The protein below binds the small molecule below.
Small molecule (SMILES): O=C(O)[C@@H]1O[C@@H](O[C@H]2[C@H](O)[C@@H](NS(=O)(=O)O)[C@@H](O)O[C@@H]2COS(=O)(=O)O)[C@H](OS(=O)(=O)O)[C@@H](O)[C@@H]1O[C@H]1O[C@H](COS(=O)(=O)O)[C@@H](O)[C@H](O)[C@H]1NS(=O)(=O)O

Sequence of chain 1.C:
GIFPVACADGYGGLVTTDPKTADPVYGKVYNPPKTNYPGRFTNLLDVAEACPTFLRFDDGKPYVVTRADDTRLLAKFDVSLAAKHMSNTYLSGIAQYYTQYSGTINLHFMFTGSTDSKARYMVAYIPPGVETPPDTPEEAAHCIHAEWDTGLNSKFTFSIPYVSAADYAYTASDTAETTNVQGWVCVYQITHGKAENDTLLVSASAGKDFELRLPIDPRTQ

Sequence of chain 2.A:
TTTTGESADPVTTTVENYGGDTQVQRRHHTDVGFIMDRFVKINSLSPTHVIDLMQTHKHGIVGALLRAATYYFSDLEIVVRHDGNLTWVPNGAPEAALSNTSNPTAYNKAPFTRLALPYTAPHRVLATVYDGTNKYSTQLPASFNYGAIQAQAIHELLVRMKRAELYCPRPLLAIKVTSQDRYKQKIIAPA

Binding-site contacts:
Ligand atom S1 contacts residue ASP59 of chain 1.C at 3.7 Å.
Ligand atom C5 contacts residue ARG135 of chain 2.B at 4.1 Å.
Ligand atom O2S contacts residue ASP58 of chain 1.C at 2.3 Å (salt-bridge).
Ligand atom O6 contacts residue LYS193 of chain 2.A at 3.5 Å.
Ligand atom O4 contacts residue THR195 of chain 2.A at 3.7 Å.
Ligand atom O1 contacts residue ASP133 of chain 2.B at 4.1 Å.
Ligand atom C5 contacts residue THR134 of chain 2.B at 3.9 Å.
Ligand atom O3 contacts residue LYS193 of chain 2.A at 2.8 Å (salt-bridge).
Ligand atom C6 contacts residue ARG135 of chain 2.B at 3.8 Å.
Ligand atom S2 contacts residue ASN88 of chain 1.C at 4.0 Å.
Ligand atom C2 contacts residue LYS193 of chain 2.A at 3.6 Å.
Ligand atom O4S contacts residue ARG56 of chain 1.C at 2.5 Å (salt-bridge).
Ligand atom N2 contacts residue ARG56 of chain 1.C at 3.9 Å.
Ligand atom O3S contacts residue THR134 of chain 2.B at 3.3 Å (h-bond).
Ligand atom C6 contacts residue THR134 of chain 2.B at 3.5 Å.
Ligand atom O1S contacts residue ASP58 of chain 1.C at 4.1 Å.
Ligand atom C3 contacts residue LYS193 of chain 2.A at 3.6 Å.
Ligand atom O5 contacts residue LYS193 of chain 2.A at 3.6 Å.
Ligand atom O6S contacts residue LYS193 of chain 2.A at 3.4 Å.
Ligand atom S1 contacts residue ASP58 of chain 1.C at 3.7 Å.
Ligand atom O2S contacts residue ASP59 of chain 1.C at 3.2 Å.
Ligand atom O5S contacts residue ASN88 of chain 1.C at 3.0 Å (h-bond).
Ligand atom O2S contacts residue ARG56 of chain 1.C at 4.1 Å.
Ligand atom O3S contacts residue LYS193 of chain 2.A at 3.1 Å (salt-bridge).
Ligand atom O5S contacts residue ARG135 of chain 2.B at 3.6 Å.
Ligand atom O6S contacts residue ARG135 of chain 2.B at 3.7 Å.
Ligand atom O6S contacts residue ARG56 of chain 1.C at 3.7 Å.
Ligand atom O6B contacts residue LYS193 of chain 2.A at 4.1 Å.
Ligand atom O5S contacts residue ARG56 of chain 1.C at 3.6 Å (salt-bridge).
Ligand atom C1 contacts residue ASP133 of chain 2.B at 4.0 Å.
Ligand atom O6S contacts residue ASN88 of chain 1.C at 3.9 Å.
Ligand atom O5 contacts residue ARG135 of chain 2.B at 3.2 Å.
Ligand atom O6 contacts residue ARG135 of chain 2.B at 3.6 Å.
Ligand atom O3 contacts residue ARG56 of chain 1.C at 3.9 Å.
Ligand atom O1S contacts residue ASP59 of chain 1.C at 3.0 Å.
Ligand atom C4 contacts residue LYS193 of chain 2.A at 3.4 Å.
Ligand atom S2 contacts residue ARG56 of chain 1.C at 3.4 Å (salt-bridge).
Ligand atom O3 contacts residue ASP59 of chain 1.C at 4.0 Å.
Ligand atom C3 contacts residue ARG56 of chain 1.C at 3.9 Å.
Ligand atom S2 contacts residue ARG135 of chain 2.B at 4.0 Å.

Sequence of chain 2.B:
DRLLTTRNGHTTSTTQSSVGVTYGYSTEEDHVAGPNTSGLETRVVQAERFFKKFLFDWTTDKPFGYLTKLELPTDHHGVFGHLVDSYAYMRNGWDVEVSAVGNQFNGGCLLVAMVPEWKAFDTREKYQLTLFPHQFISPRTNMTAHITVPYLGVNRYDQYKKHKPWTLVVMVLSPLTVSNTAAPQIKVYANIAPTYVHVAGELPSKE